Sequence of chain 1.B:
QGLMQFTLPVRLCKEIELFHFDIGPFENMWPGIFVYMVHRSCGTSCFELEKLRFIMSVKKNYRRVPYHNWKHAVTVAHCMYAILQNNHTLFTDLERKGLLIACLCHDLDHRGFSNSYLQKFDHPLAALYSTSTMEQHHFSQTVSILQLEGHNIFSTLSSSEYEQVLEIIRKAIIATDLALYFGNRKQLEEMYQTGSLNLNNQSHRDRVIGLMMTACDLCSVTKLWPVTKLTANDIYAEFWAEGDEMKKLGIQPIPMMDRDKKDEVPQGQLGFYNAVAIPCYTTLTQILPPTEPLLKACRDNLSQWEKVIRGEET

Binding-site contacts:
Ligand atom C08 contacts residue GLN280 of chain 1.B at 3.9 Å.
Ligand atom C21 contacts residue MET267 of chain 1.B at 3.5 Å (hydrophobic).
Ligand atom C21 contacts residue PRO266 of chain 1.B at 3.8 Å (hydrophobic).
Ligand atom N16 contacts residue GLN280 of chain 1.B at 3.1 Å (h-bond).
Ligand atom C02 contacts residue PHE250 of chain 1.B at 3.9 Å (hydrophobic).
Ligand atom N17 contacts residue PHE283 of chain 1.B at 3.7 Å.
Ligand atom N04 contacts residue GLY279 of chain 1.B at 3.7 Å.
Ligand atom N11 contacts residue ILE246 of chain 1.B at 3.5 Å.
Ligand atom C03 contacts residue TYR247 of chain 1.B at 3.5 Å (hydrophobic).
Ligand atom C05 contacts residue GLY279 of chain 1.B at 3.5 Å.
Ligand atom C08 contacts residue PHE283 of chain 1.B at 3.5 Å (hydrophobic).
Ligand atom C18 contacts residue GLN280 of chain 1.B at 3.6 Å.
Ligand atom C23 contacts residue GLU275 of chain 1.B at 3.5 Å.
Ligand atom C05 contacts residue TYR247 of chain 1.B at 3.9 Å (hydrophobic).
Ligand atom N17 contacts residue PHE250 of chain 1.B at 3.6 Å.
Ligand atom N11 contacts residue PHE283 of chain 1.B at 3.9 Å.
Ligand atom C12 contacts residue PHE283 of chain 1.B at 3.6 Å (hydrophobic).
Ligand atom N01 contacts residue GLY279 of chain 1.B at 3.7 Å.
Ligand atom C24 contacts residue TYR247 of chain 1.B at 3.6 Å (hydrophobic).
Ligand atom C05 contacts residue MET267 of chain 1.B at 3.9 Å (hydrophobic).
Ligand atom C08 contacts residue GLY279 of chain 1.B at 3.9 Å.
Ligand atom C10 contacts residue LEU229 of chain 1.B at 3.5 Å (hydrophobic).
Ligand atom N14 contacts residue PHE283 of chain 1.B at 3.5 Å.
Ligand atom C18 contacts residue ILE246 of chain 1.B at 3.5 Å (hydrophobic).
Ligand atom C10 contacts residue PHE283 of chain 1.B at 3.8 Å (hydrophobic).
Ligand atom N04 contacts residue TYR247 of chain 1.B at 2.7 Å (h-bond).
Ligand atom C12 contacts residue ILE246 of chain 1.B at 3.4 Å (hydrophobic).
Ligand atom C22 contacts residue GLU275 of chain 1.B at 3.8 Å.
Ligand atom C03 contacts residue GLY279 of chain 1.B at 3.5 Å.
Ligand atom C13 contacts residue PHE283 of chain 1.B at 3.5 Å (hydrophobic).
Ligand atom C24 contacts residue MET267 of chain 1.B at 3.9 Å (hydrophobic).
Ligand atom N07 contacts residue GLY279 of chain 1.B at 3.7 Å.
Ligand atom C18 contacts residue VAL232 of chain 1.B at 3.8 Å (hydrophobic).
Ligand atom C09 contacts residue PHE250 of chain 1.B at 3.9 Å (hydrophobic).
Ligand atom C09 contacts residue MET267 of chain 1.B at 3.8 Å (hydrophobic).
Ligand atom N01 contacts residue MET267 of chain 1.B at 3.6 Å.
Ligand atom C02 contacts residue PHE283 of chain 1.B at 4.0 Å (hydrophobic).
Ligand atom C15 contacts residue PHE283 of chain 1.B at 3.6 Å (hydrophobic).
Ligand atom C09 contacts residue TYR247 of chain 1.B at 3.5 Å (hydrophobic).
Ligand atom C08 contacts residue TYR247 of chain 1.B at 3.7 Å (hydrophobic).

The protein below binds the small molecule below.
Small molecule (SMILES): Cc1ncc(C)n2nc(CCc3nc(N4CCCC4)n(C)n3)nc12